Binding-site contacts:
Ligand atom C4 contacts residue ASN234 of chain 1.A at 4.3 Å.
Ligand atom C5 contacts residue ASN234 of chain 1.A at 3.7 Å.
Ligand atom O5 contacts residue ASN234 of chain 1.A at 2.4 Å (h-bond).
Ligand atom C1 contacts residue ASN234 of chain 1.A at 1.4 Å.
Ligand atom C7 contacts residue ASN234 of chain 1.A at 3.5 Å.
Ligand atom C3 contacts residue ASN234 of chain 1.A at 3.8 Å.
Ligand atom C8 contacts residue HIS519 of chain 1.C at 3.8 Å.
Ligand atom O7 contacts residue ASN234 of chain 1.A at 3.7 Å.
Ligand atom N2 contacts residue ASN234 of chain 1.A at 2.9 Å (h-bond).
Ligand atom C2 contacts residue ASN234 of chain 1.A at 2.5 Å.

Sequence of chain 1.A:
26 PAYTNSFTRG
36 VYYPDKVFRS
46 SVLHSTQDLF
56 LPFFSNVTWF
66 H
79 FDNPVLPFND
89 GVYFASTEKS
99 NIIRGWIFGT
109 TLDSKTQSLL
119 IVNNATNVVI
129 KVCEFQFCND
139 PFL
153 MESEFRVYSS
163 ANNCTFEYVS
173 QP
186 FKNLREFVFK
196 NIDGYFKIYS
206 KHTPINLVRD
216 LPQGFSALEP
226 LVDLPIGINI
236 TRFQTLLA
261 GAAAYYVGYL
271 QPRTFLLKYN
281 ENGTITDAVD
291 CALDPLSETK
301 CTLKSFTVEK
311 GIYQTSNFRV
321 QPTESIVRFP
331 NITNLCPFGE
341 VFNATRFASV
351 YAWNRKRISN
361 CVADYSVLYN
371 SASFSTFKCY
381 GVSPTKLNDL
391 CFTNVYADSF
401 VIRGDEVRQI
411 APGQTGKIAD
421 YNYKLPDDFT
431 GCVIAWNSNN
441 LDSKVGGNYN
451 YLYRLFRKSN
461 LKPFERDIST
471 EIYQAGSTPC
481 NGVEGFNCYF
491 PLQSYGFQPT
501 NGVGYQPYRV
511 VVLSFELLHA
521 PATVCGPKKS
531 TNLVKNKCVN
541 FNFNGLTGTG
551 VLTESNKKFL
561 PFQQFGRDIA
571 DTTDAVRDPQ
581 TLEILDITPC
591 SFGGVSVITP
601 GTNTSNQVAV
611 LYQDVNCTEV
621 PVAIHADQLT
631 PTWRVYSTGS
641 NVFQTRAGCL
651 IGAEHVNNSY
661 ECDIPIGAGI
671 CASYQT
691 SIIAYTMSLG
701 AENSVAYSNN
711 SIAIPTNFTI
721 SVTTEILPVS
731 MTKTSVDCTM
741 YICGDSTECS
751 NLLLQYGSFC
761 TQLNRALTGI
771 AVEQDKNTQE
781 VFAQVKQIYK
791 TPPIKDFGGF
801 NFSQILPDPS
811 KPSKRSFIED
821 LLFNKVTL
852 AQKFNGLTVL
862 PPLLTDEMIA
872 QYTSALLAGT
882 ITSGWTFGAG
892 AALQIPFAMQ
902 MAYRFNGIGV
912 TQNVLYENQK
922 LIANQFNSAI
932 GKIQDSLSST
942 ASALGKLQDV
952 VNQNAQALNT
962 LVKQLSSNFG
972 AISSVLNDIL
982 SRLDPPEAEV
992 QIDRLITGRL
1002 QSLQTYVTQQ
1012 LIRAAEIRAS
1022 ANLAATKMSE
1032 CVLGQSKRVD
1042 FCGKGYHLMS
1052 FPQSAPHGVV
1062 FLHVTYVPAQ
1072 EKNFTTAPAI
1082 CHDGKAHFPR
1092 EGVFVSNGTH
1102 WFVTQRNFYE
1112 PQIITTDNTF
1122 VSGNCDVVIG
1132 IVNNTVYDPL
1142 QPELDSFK

Sequence of chain 1.C:
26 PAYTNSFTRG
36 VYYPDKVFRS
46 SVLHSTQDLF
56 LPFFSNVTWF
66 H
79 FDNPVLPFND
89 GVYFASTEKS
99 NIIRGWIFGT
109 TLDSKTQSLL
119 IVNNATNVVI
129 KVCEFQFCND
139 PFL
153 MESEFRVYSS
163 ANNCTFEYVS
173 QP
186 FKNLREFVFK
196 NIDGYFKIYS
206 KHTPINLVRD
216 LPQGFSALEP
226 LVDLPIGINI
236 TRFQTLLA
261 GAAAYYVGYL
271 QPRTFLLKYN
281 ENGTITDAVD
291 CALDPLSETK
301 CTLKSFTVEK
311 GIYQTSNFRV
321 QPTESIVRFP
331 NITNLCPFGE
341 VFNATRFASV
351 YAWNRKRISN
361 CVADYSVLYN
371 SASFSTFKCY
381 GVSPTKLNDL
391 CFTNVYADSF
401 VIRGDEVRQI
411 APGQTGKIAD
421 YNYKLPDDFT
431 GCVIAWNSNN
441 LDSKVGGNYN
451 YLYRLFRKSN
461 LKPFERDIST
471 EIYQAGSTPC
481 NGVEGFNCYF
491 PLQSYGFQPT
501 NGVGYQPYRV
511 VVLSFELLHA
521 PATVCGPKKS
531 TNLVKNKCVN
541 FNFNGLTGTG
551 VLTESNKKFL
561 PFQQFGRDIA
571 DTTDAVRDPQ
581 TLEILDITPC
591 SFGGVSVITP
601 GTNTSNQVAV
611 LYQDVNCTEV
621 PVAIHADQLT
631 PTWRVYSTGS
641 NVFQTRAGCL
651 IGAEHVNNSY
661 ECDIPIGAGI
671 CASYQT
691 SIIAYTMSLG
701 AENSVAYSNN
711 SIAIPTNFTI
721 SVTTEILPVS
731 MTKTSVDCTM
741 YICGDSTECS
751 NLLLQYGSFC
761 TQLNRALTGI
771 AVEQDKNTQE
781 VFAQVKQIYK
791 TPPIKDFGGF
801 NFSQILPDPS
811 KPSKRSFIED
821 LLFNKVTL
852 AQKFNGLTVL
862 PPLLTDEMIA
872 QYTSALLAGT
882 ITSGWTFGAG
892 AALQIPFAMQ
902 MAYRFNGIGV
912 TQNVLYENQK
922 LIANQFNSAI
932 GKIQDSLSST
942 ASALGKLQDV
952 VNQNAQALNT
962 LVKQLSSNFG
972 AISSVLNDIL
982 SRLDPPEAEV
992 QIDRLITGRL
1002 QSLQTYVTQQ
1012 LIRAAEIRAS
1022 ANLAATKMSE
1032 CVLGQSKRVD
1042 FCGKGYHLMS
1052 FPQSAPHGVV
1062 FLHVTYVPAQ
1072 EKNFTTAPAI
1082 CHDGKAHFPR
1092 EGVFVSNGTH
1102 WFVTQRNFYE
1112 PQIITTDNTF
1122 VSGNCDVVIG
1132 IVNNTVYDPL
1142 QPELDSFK

This small molecule binds to this protein.
Small molecule (SMILES): CC(=O)N[C@@H]1[C@@H](O)[C@H](O)[C@@H](CO)O[C@H]1O